Binding-site contacts:
Ligand atom O5 contacts residue ASN315 of chain 34.K at 2.4 Å (h-bond).
Ligand atom C4 contacts residue ASN315 of chain 34.K at 4.3 Å.
Ligand atom N2 contacts residue ASN315 of chain 34.K at 2.8 Å (h-bond).
Ligand atom C2 contacts residue ASN315 of chain 34.K at 2.5 Å.
Ligand atom C5 contacts residue ASN315 of chain 34.K at 3.7 Å.
Ligand atom C3 contacts residue ASN315 of chain 34.K at 3.8 Å.
Ligand atom O5 contacts residue VAL314 of chain 34.K at 3.8 Å.
Ligand atom C1 contacts residue ASN315 of chain 34.K at 1.4 Å.
Ligand atom O5 contacts residue THR313 of chain 34.K at 4.3 Å.
Ligand atom C7 contacts residue ASN315 of chain 34.K at 3.3 Å.
Ligand atom C6 contacts residue ASN315 of chain 34.K at 4.5 Å.
Ligand atom C6 contacts residue THR313 of chain 34.K at 4.5 Å.
Ligand atom C8 contacts residue ILE281 of chain 34.K at 4.5 Å (hydrophobic).
Ligand atom O7 contacts residue ASN315 of chain 34.K at 4.2 Å.
Ligand atom C8 contacts residue ASN315 of chain 34.K at 3.5 Å.
Ligand atom C1 contacts residue VAL314 of chain 34.K at 4.4 Å (hydrophobic).

The protein below binds the small molecule below.
Small molecule (SMILES): CC(=O)N[C@@H]1[C@@H](O)[C@H](O)[C@@H](CO)O[C@H]1O

Sequence of chain 34.K:
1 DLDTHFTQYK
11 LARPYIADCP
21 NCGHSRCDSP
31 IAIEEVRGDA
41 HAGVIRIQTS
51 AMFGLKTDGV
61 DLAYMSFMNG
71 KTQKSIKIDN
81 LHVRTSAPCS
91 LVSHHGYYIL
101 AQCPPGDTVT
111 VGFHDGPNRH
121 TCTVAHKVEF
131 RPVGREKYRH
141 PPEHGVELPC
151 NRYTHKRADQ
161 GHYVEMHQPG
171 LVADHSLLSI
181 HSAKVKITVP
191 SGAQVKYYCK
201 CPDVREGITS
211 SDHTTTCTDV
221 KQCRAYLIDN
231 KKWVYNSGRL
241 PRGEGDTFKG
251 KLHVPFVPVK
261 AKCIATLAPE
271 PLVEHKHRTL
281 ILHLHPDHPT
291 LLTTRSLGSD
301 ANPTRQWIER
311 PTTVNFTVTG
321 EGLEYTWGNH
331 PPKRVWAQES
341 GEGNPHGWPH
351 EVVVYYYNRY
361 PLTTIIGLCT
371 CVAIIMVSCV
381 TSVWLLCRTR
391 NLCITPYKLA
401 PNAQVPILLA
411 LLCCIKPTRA